Sequence of chain 1.F:
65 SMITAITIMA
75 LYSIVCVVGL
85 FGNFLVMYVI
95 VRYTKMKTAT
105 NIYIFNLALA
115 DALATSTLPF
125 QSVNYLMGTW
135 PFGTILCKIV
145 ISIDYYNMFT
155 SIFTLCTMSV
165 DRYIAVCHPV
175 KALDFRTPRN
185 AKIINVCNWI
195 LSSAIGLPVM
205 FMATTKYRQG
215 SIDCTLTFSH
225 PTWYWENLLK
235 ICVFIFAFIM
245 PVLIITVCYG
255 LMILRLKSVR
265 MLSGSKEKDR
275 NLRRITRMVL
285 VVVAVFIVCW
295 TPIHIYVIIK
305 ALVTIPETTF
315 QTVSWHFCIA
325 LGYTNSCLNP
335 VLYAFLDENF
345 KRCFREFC

Binding-site contacts:
Ligand atom C4 contacts residue MET100 of chain 1.F at 3.7 Å (hydrophobic).
Ligand atom C7 contacts residue PHE109 of chain 1.F at 3.6 Å (hydrophobic).
Ligand atom C5 contacts residue ILE106 of chain 1.F at 4.4 Å (hydrophobic).
Ligand atom C27 contacts residue TRP193 of chain 1.F at 3.6 Å (hydrophobic).
Ligand atom C27 contacts residue LEU117 of chain 1.F at 3.8 Å (hydrophobic).
Ligand atom C15 contacts residue ASN110 of chain 1.F at 3.4 Å.
Ligand atom C24 contacts residue TYR150 of chain 1.F at 4.4 Å (hydrophobic).
Ligand atom C6 contacts residue PHE109 of chain 1.F at 3.5 Å (hydrophobic).
Ligand atom C6 contacts residue MET100 of chain 1.F at 4.4 Å (hydrophobic).
Ligand atom C11 contacts residue VAL190 of chain 1.F at 4.2 Å (hydrophobic).
Ligand atom C16 contacts residue TRP193 of chain 1.F at 4.3 Å (hydrophobic).
Ligand atom C8 contacts residue ASN110 of chain 1.F at 3.4 Å.
Ligand atom C14 contacts residue ASN110 of chain 1.F at 4.0 Å.
Ligand atom C23 contacts residue TYR150 of chain 1.F at 4.2 Å (hydrophobic).
Ligand atom C6 contacts residue ASN110 of chain 1.F at 4.0 Å.
Ligand atom C4 contacts residue ILE106 of chain 1.F at 3.7 Å (hydrophobic).
Ligand atom O1 contacts residue MET100 of chain 1.F at 3.9 Å.
Ligand atom C16 contacts residue LEU113 of chain 1.F at 3.9 Å (hydrophobic).
Ligand atom C15 contacts residue TRP193 of chain 1.F at 4.1 Å (hydrophobic).
Ligand atom C7 contacts residue ASN110 of chain 1.F at 3.3 Å.
Ligand atom C3 contacts residue LYS186 of chain 1.F at 4.2 Å.
Ligand atom C18 contacts residue TRP193 of chain 1.F at 3.5 Å (hydrophobic).
Ligand atom C3 contacts residue MET100 of chain 1.F at 4.0 Å (hydrophobic).
Ligand atom C18 contacts residue ASN110 of chain 1.F at 4.2 Å.
Ligand atom C18 contacts residue VAL190 of chain 1.F at 4.3 Å (hydrophobic).
Ligand atom C19 contacts residue LYS186 of chain 1.F at 4.1 Å.
Ligand atom C2 contacts residue LYS186 of chain 1.F at 3.7 Å.
Ligand atom C15 contacts residue LEU113 of chain 1.F at 3.7 Å (hydrophobic).
Ligand atom O1 contacts residue LYS186 of chain 1.F at 3.5 Å.
Ligand atom C23 contacts residue TRP193 of chain 1.F at 3.8 Å (hydrophobic).

The small molecule below binds the protein below.
Small molecule (SMILES): CC(C)CCC[C@@H](C)[C@H]1CC[C@H]2[C@@H]3CC=C4C[C@@H](O)CC[C@]4(C)[C@H]3CC[C@]12C